Binding-site contacts:
Ligand atom O3 contacts residue GLN315 of chain 1.D at 2.9 Å (h-bond).
Ligand atom C5 contacts residue ASN124 of chain 1.C at 3.6 Å.
Ligand atom C6 contacts residue GLY378 of chain 1.D at 3.6 Å.
Ligand atom C1 contacts residue THR379 of chain 1.D at 3.8 Å.
Ligand atom O4 contacts residue ASN317 of chain 1.D at 3.6 Å (h-bond).
Ligand atom O5 contacts residue ASN124 of chain 1.C at 2.4 Å (h-bond).
Ligand atom O5 contacts residue THR379 of chain 1.D at 3.3 Å.
Ligand atom C3 contacts residue GLN315 of chain 1.D at 3.4 Å.
Ligand atom C6 contacts residue TYR377 of chain 1.D at 3.4 Å (hydrophobic).
Ligand atom C5 contacts residue TYR377 of chain 1.D at 3.7 Å (hydrophobic).
Ligand atom N2 contacts residue ASN317 of chain 1.D at 3.8 Å.
Ligand atom O7 contacts residue ASN124 of chain 1.C at 3.3 Å (h-bond).
Ligand atom O5 contacts residue TYR377 of chain 1.D at 3.6 Å.
Ligand atom C2 contacts residue GLN315 of chain 1.D at 3.5 Å.
Ligand atom O4 contacts residue GLN315 of chain 1.D at 3.6 Å (h-bond).
Ligand atom O4 contacts residue ARG318 of chain 1.D at 3.4 Å (salt-bridge).
Ligand atom O3 contacts residue ASN317 of chain 1.D at 3.0 Å (h-bond).
Ligand atom C5 contacts residue GLN315 of chain 1.D at 3.8 Å.
Ligand atom C2 contacts residue ASN124 of chain 1.C at 2.2 Å.
Ligand atom C6 contacts residue ARG318 of chain 1.D at 3.7 Å.
Ligand atom C4 contacts residue GLN315 of chain 1.D at 3.0 Å.
Ligand atom O3 contacts residue ASP254 of chain 1.D at 3.5 Å (salt-bridge).
Ligand atom C1 contacts residue ASN124 of chain 1.C at 1.4 Å.
Ligand atom O2 contacts residue GLN315 of chain 1.D at 2.6 Å (h-bond).
Ligand atom C3 contacts residue ASN317 of chain 1.D at 3.6 Å.
Ligand atom C8 contacts residue ASN317 of chain 1.D at 3.9 Å.
Ligand atom C3 contacts residue ASN124 of chain 1.C at 3.6 Å.
Ligand atom N2 contacts residue ASN124 of chain 1.C at 2.6 Å (h-bond).
Ligand atom O6 contacts residue THR379 of chain 1.D at 3.6 Å.
Ligand atom C3 contacts residue GLN315 of chain 1.D at 3.7 Å.
Ligand atom O6 contacts residue GLY378 of chain 1.D at 2.9 Å (h-bond).
Ligand atom O6 contacts residue TYR377 of chain 1.D at 3.4 Å.
Ligand atom C1 contacts residue GLN315 of chain 1.D at 3.8 Å.
Ligand atom O2 contacts residue ARG318 of chain 1.D at 3.4 Å.
Ligand atom C7 contacts residue ASN317 of chain 1.D at 3.9 Å.
Ligand atom O6 contacts residue ILE316 of chain 1.D at 3.6 Å.
Ligand atom C2 contacts residue GLN315 of chain 1.D at 3.9 Å.
Ligand atom C7 contacts residue ASN124 of chain 1.C at 3.1 Å.
Ligand atom O5 contacts residue GLY378 of chain 1.D at 3.3 Å.
Ligand atom C8 contacts residue TYR377 of chain 1.D at 3.7 Å (hydrophobic).

Sequence of chain 1.D:
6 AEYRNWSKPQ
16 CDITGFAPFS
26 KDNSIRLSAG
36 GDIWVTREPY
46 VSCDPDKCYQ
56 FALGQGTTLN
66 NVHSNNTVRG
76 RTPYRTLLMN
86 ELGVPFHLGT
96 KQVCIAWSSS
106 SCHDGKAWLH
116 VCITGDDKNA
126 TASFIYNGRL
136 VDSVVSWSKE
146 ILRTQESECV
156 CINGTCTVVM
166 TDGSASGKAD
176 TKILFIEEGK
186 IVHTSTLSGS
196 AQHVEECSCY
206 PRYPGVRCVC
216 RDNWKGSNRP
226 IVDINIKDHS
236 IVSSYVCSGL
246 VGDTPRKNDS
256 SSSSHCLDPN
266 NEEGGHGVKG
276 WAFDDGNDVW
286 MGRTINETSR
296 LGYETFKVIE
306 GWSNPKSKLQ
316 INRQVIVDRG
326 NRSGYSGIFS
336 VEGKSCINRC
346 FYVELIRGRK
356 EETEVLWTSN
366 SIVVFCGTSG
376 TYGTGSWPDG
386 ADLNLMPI

This protein binds this small molecule.
Small molecule (SMILES): CC(=O)N[C@H]1[C@H](O[C@H]2[C@H](O)[C@@H](NC(C)=O)CO[C@@H]2CO)O[C@H](CO)[C@@H](O[C@@H]2O[C@H](CO[C@H]3O[C@H](CO)[C@@H](O)[C@H](O)[C@@H]3O)[C@@H](O)[C@H](O[C@H]3O[C@H](CO)[C@@H](O)[C@H](O)[C@@H]3O)[C@@H]2O)[C@@H]1O

Sequence of chain 1.C:
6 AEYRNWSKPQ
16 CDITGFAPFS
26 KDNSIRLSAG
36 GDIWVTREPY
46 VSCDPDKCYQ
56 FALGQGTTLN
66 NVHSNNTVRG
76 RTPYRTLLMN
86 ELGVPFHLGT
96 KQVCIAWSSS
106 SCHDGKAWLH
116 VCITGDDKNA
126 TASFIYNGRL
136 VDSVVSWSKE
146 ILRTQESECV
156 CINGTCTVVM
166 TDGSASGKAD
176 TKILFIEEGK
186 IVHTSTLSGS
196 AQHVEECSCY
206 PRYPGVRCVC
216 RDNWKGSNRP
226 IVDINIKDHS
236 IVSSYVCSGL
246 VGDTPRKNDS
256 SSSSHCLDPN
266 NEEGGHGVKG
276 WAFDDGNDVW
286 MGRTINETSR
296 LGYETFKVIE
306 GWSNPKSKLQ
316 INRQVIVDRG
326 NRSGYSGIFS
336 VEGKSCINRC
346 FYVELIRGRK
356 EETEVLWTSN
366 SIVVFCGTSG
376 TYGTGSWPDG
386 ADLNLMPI